Binding-site contacts:
Ligand atom N contacts residue GLU77 of chain 1.A at 3.2 Å.
Ligand atom CD1 contacts residue TYR63 of chain 1.A at 3.4 Å (hydrophobic).
Ligand atom C contacts residue GLU77 of chain 1.A at 3.0 Å.
Ligand atom CG contacts residue LEU98 of chain 1.A at 3.2 Å (hydrophobic).
Ligand atom C contacts residue HIS62 of chain 1.A at 3.2 Å.
Ligand atom CA contacts residue TYR63 of chain 1.A at 3.4 Å (hydrophobic).
Ligand atom OE1 contacts residue LEU61 of chain 1.A at 3.3 Å.
Ligand atom CB contacts residue TYR63 of chain 1.A at 3.0 Å (hydrophobic).
Ligand atom CD1 contacts residue TYR63 of chain 1.A at 3.4 Å (hydrophobic).
Ligand atom O contacts residue GLY78 of chain 1.A at 2.9 Å (h-bond).
Ligand atom CB contacts residue GLY78 of chain 1.A at 3.4 Å.
Ligand atom OE1 contacts residue TYR63 of chain 1.A at 2.9 Å (h-bond).
Ligand atom C contacts residue TYR63 of chain 1.A at 3.2 Å (hydrophobic).
Ligand atom O contacts residue ARG64 of chain 1.A at 3.0 Å (salt-bridge).
Ligand atom CA contacts residue HIS62 of chain 1.A at 3.0 Å.
Ligand atom CE1 contacts residue ALA51 of chain 1.A at 3.5 Å (hydrophobic).
Ligand atom CG2 contacts residue HIS62 of chain 1.A at 3.5 Å.
Ligand atom N contacts residue TYR63 of chain 1.A at 3.1 Å.
Ligand atom CD contacts residue LEU61 of chain 1.A at 3.3 Å (hydrophobic).
Ligand atom N contacts residue HIS62 of chain 1.A at 2.5 Å (h-bond).
Ligand atom CG contacts residue LEU61 of chain 1.A at 3.3 Å (hydrophobic).
Ligand atom CG contacts residue TYR63 of chain 1.A at 3.3 Å (hydrophobic).
Ligand atom C contacts residue GLY97 of chain 1.A at 3.4 Å.
Ligand atom CB contacts residue ARG64 of chain 1.A at 3.5 Å.
Ligand atom CD2 contacts residue LEU98 of chain 1.A at 2.9 Å (hydrophobic).
Ligand atom CD1 contacts residue ARG64 of chain 1.A at 3.0 Å.
Ligand atom C contacts residue TYR63 of chain 1.A at 3.2 Å (hydrophobic).
Ligand atom O contacts residue HIS62 of chain 1.A at 3.2 Å.
Ligand atom O2P contacts residue ARG22 of chain 1.A at 2.9 Å (salt-bridge).
Ligand atom O1P contacts residue ALA51 of chain 1.A at 2.7 Å.
Ligand atom CD2 contacts residue GLY97 of chain 1.A at 3.2 Å.
Ligand atom OH contacts residue ARG22 of chain 1.A at 3.0 Å (salt-bridge).
Ligand atom CB contacts residue TYR63 of chain 1.A at 3.4 Å (hydrophobic).
Ligand atom CG contacts residue ARG64 of chain 1.A at 3.5 Å.
Ligand atom O contacts residue TYR63 of chain 1.A at 3.4 Å.
Ligand atom OE1 contacts residue LEU99 of chain 1.A at 3.2 Å.
Ligand atom O contacts residue GLU77 of chain 1.A at 2.7 Å.
Ligand atom CD1 contacts residue LEU98 of chain 1.A at 3.3 Å (hydrophobic).
Ligand atom CD1 contacts residue ILE75 of chain 1.A at 3.1 Å (hydrophobic).
Ligand atom N contacts residue TYR63 of chain 1.A at 3.3 Å.

A small-molecule ligand and the protein it binds are described below.
Small molecule (SMILES): CC(=O)N[C@H](C(=O)N[C@@H](Cc1ccc(OP(=O)(O)O)cc1)C(=O)N[C@@H](CCC(=O)O)C(=O)N[C@H](C(=O)N[C@@H](CC(C)C)C(N)=O)[C@@H](C)O)[C@@H](C)O

Sequence of chain 1.A:
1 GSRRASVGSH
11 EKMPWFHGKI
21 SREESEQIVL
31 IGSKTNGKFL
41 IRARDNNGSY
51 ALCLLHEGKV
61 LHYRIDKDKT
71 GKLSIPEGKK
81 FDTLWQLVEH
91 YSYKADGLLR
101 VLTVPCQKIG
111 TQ